Binding-site contacts:
Ligand atom C8 contacts residue ALA87 of chain 1.A at 3.4 Å (hydrophobic).
Ligand atom C3' contacts residue MET182 of chain 1.A at 3.7 Å (hydrophobic).
Ligand atom N7 contacts residue GLY88 of chain 1.A at 3.3 Å (h-bond).
Ligand atom C10 contacts residue VAL86 of chain 1.A at 3.0 Å (hydrophobic).
Ligand atom N6 contacts residue ASP206 of chain 1.A at 3.0 Å (salt-bridge).
Ligand atom C2' contacts residue MET182 of chain 1.A at 3.7 Å (hydrophobic).
Ligand atom S contacts residue ILE112 of chain 1.B at 3.7 Å.
Ligand atom C8 contacts residue SER205 of chain 1.A at 3.3 Å.
Ligand atom N7 contacts residue ALA87 of chain 1.A at 3.5 Å.
Ligand atom N6 contacts residue ILE162 of chain 1.A at 2.8 Å (h-bond).
Ligand atom C2 contacts residue PHE161 of chain 1.A at 3.7 Å (hydrophobic).
Ligand atom C8 contacts residue ASP206 of chain 1.A at 3.6 Å.
Ligand atom C6 contacts residue ILE162 of chain 1.A at 3.8 Å (hydrophobic).
Ligand atom O3' contacts residue GLU183 of chain 1.A at 2.7 Å (salt-bridge).
Ligand atom C2 contacts residue ILE162 of chain 1.A at 3.7 Å (hydrophobic).
Ligand atom C5 contacts residue ASP206 of chain 1.A at 3.8 Å.
Ligand atom C5' contacts residue PHE161 of chain 1.A at 3.7 Å (hydrophobic).
Ligand atom C3' contacts residue GLU183 of chain 1.A at 3.4 Å.
Ligand atom CS5 contacts residue ILE60 of chain 1.A at 3.6 Å (hydrophobic).
Ligand atom N7 contacts residue SER205 of chain 1.A at 3.6 Å (h-bond).
Ligand atom CS5 contacts residue PHE115 of chain 1.B at 3.6 Å (hydrophobic).
Ligand atom N1 contacts residue PHE161 of chain 1.A at 3.6 Å.
Ligand atom N3 contacts residue GLU181 of chain 1.A at 3.5 Å.
Ligand atom C9 contacts residue ALA87 of chain 1.A at 3.8 Å (hydrophobic).
Ligand atom C8 contacts residue GLY88 of chain 1.A at 3.5 Å.
Ligand atom O3' contacts residue ILE60 of chain 1.A at 3.4 Å.
Ligand atom N6 contacts residue PHE161 of chain 1.A at 3.5 Å.
Ligand atom O3' contacts residue ALA18 of chain 1.A at 3.5 Å.
Ligand atom N7 contacts residue PHE161 of chain 1.A at 3.7 Å.
Ligand atom N3 contacts residue MET182 of chain 1.A at 3.6 Å.
Ligand atom N1 contacts residue CYS180 of chain 1.A at 3.6 Å (h-bond).
Ligand atom C5 contacts residue GLY88 of chain 1.A at 3.6 Å.
Ligand atom C4' contacts residue MET19 of chain 1.A at 3.7 Å (hydrophobic).
Ligand atom C5 contacts residue PHE161 of chain 1.A at 3.4 Å (hydrophobic).
Ligand atom C6 contacts residue PHE161 of chain 1.A at 3.4 Å (hydrophobic).
Ligand atom C2 contacts residue GLU160 of chain 1.A at 3.5 Å.
Ligand atom C1' contacts residue PHE216 of chain 1.A at 3.5 Å (hydrophobic).
Ligand atom N7 contacts residue ASP206 of chain 1.A at 2.7 Å (salt-bridge).
Ligand atom N1 contacts residue ILE162 of chain 1.A at 3.0 Å (h-bond).
Ligand atom C2' contacts residue GLU183 of chain 1.A at 3.5 Å.

A small-molecule ligand and the protein it binds are described below.
Small molecule (SMILES): CSC[C@H]1CN(Cc2c[nH]c3c(N)ncnc23)C[C@@H]1O

Sequence of chain 1.B:
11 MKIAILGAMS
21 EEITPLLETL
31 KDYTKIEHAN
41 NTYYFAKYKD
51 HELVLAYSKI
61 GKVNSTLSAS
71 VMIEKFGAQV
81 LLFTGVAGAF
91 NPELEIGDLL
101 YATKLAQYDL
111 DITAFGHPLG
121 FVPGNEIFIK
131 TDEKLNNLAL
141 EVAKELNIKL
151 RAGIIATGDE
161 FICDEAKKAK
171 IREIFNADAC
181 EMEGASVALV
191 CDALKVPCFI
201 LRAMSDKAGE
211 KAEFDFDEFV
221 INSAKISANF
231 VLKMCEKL

Sequence of chain 1.A:
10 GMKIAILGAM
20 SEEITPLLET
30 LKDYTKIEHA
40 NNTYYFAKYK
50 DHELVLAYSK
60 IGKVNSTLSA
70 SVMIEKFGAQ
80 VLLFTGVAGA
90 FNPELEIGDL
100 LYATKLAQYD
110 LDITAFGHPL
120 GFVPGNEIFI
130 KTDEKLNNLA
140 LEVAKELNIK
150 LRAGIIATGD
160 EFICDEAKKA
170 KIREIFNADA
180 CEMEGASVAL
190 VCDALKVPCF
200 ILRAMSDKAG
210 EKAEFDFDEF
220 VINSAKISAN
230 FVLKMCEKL